Sequence of chain 2.A:
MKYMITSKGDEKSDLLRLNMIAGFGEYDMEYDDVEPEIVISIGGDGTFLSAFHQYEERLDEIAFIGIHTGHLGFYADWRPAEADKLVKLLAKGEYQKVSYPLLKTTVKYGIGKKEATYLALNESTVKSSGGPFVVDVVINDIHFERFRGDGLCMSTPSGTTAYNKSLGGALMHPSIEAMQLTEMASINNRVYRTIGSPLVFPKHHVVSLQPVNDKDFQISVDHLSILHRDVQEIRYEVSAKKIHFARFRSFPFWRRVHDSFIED

Binding-site contacts:
Ligand atom BR8 contacts residue ASP45 of chain 2.A at 3.8 Å.
Ligand atom N6 contacts residue SER158 of chain 2.A at 3.4 Å (h-bond).
Ligand atom C6 contacts residue ALA162 of chain 2.A at 3.7 Å (hydrophobic).
Ligand atom C2 contacts residue THR161 of chain 2.A at 3.2 Å.
Ligand atom C2 contacts residue PHE74 of chain 2.A at 3.6 Å (hydrophobic).
Ligand atom C6 contacts residue ASN122 of chain 2.A at 4.3 Å.
Ligand atom BR8 contacts residue GLY46 of chain 2.A at 3.9 Å.
Ligand atom C4 contacts residue ALA162 of chain 2.A at 3.9 Å (hydrophobic).
Ligand atom C8 contacts residue ASP45 of chain 2.A at 3.6 Å.
Ligand atom N6 contacts residue ASN122 of chain 2.A at 3.5 Å (h-bond).
Ligand atom N6 contacts residue TYR75 of chain 2.A at 3.6 Å.
Ligand atom N3 contacts residue THR161 of chain 2.A at 4.1 Å.
Ligand atom N6 contacts residue PHE74 of chain 2.A at 4.0 Å.
Ligand atom N7 contacts residue ALA162 of chain 2.A at 4.3 Å.
Ligand atom N1 contacts residue ALA162 of chain 2.A at 3.7 Å.
Ligand atom N1 contacts residue PHE74 of chain 2.A at 3.3 Å.
Ligand atom N7 contacts residue ASP45 of chain 2.A at 3.8 Å.
Ligand atom C5 contacts residue ALA162 of chain 2.A at 3.8 Å (hydrophobic).
Ligand atom C6 contacts residue ASP45 of chain 2.A at 4.1 Å.
Ligand atom NAA contacts residue ASN189 of chain 3.A at 3.9 Å.
Ligand atom N7 contacts residue TYR75 of chain 2.A at 4.0 Å.
Ligand atom NAL contacts residue TYR192 of chain 3.A at 4.2 Å.
Ligand atom C4 contacts residue ASP45 of chain 2.A at 3.9 Å.
Ligand atom C5 contacts residue ASN122 of chain 2.A at 3.9 Å.
Ligand atom N7 contacts residue ASN122 of chain 2.A at 3.0 Å (h-bond).
Ligand atom N3 contacts residue ASP45 of chain 2.A at 4.3 Å.
Ligand atom C5 contacts residue ASP45 of chain 2.A at 3.7 Å.
Ligand atom C2 contacts residue ALA162 of chain 2.A at 3.8 Å (hydrophobic).
Ligand atom BR8 contacts residue ASN122 of chain 2.A at 3.7 Å.
Ligand atom C6 contacts residue PHE74 of chain 2.A at 4.1 Å (hydrophobic).
Ligand atom N1 contacts residue THR161 of chain 2.A at 2.8 Å (h-bond).
Ligand atom N3 contacts residue ALA162 of chain 2.A at 4.0 Å.
Ligand atom BR8 contacts residue LEU49 of chain 2.A at 3.5 Å.
Ligand atom NAA contacts residue TYR192 of chain 3.A at 3.2 Å.
Ligand atom N6 contacts residue THR161 of chain 2.A at 3.4 Å (h-bond).
Ligand atom N9 contacts residue ASP45 of chain 2.A at 4.1 Å.
Ligand atom C6 contacts residue THR161 of chain 2.A at 3.5 Å.
Ligand atom C8 contacts residue ASN122 of chain 2.A at 3.5 Å.
Ligand atom NAA contacts residue HIS71 of chain 2.A at 4.1 Å.
Ligand atom N6 contacts residue ALA162 of chain 2.A at 4.2 Å.

Sequence of chain 3.A:
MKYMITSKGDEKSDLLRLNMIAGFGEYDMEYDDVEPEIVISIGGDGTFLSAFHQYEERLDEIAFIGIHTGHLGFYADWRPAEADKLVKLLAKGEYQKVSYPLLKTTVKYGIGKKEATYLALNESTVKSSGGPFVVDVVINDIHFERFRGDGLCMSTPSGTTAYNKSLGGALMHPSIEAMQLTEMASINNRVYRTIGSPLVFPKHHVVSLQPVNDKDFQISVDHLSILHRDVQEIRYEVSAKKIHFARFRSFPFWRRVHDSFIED

The protein below binds the small molecule below.
Small molecule (SMILES): [N-]=[N+]=NCCCn1c(Br)nc2c(N)ncnc21